Sequence of chain 1.A:
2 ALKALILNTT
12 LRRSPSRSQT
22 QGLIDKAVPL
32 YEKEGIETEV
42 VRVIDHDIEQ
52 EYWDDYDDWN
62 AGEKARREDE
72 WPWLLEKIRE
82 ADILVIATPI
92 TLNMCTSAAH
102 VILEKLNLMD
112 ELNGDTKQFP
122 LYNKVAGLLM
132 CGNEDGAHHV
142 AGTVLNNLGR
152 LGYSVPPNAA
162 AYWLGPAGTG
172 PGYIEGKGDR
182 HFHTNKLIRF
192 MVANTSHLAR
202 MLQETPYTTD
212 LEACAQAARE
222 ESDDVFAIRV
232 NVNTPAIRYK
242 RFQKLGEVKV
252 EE

Binding-site contacts:
Ligand atom N3 contacts residue ASN134 of chain 4.A at 3.2 Å (h-bond).
Ligand atom O8 contacts residue LEU93 of chain 4.A at 3.5 Å (h-bond).
Ligand atom N1 contacts residue TYR240 of chain 3.A at 3.5 Å.
Ligand atom C13 contacts residue TYR240 of chain 3.A at 3.4 Å (hydrophobic).
Ligand atom O8 contacts residue ASN94 of chain 4.A at 2.8 Å (h-bond).
Ligand atom C15 contacts residue TYR240 of chain 3.A at 3.2 Å (hydrophobic).
Ligand atom O5 contacts residue CYS132 of chain 4.A at 3.1 Å (h-bond).
Ligand atom O2 contacts residue THR11 of chain 4.A at 3.5 Å (h-bond).
Ligand atom O9 contacts residue GLU135 of chain 4.A at 2.6 Å (salt-bridge).
Ligand atom O4 contacts residue GLN20 of chain 4.A at 3.5 Å.
Ligand atom O2 contacts residue THR21 of chain 4.A at 3.0 Å (h-bond).
Ligand atom C15 contacts residue ILE91 of chain 4.A at 3.3 Å (hydrophobic).
Ligand atom N4 contacts residue ASP136 of chain 4.A at 2.7 Å (salt-bridge).
Ligand atom N2 contacts residue TYR240 of chain 3.A at 3.3 Å.
Ligand atom N2 contacts residue THR92 of chain 4.A at 3.5 Å.
Ligand atom O3 contacts residue THR11 of chain 4.A at 2.6 Å (h-bond).
Ligand atom P1 contacts residue GLN20 of chain 4.A at 3.5 Å.
Ligand atom O1 contacts residue GLN20 of chain 4.A at 2.7 Å (h-bond).
Ligand atom N1 contacts residue ILE91 of chain 4.A at 3.2 Å (h-bond).
Ligand atom N4 contacts residue ILE91 of chain 4.A at 3.5 Å.
Ligand atom O2 contacts residue GLN20 of chain 4.A at 3.3 Å (h-bond).
Ligand atom O3 contacts residue ARG13 of chain 4.A at 3.1 Å (salt-bridge).
Ligand atom O9 contacts residue GLY133 of chain 4.A at 3.4 Å.
Ligand atom C5 contacts residue ASN134 of chain 4.A at 3.5 Å.
Ligand atom O1 contacts residue ARG13 of chain 4.A at 3.1 Å (salt-bridge).
Ligand atom O9 contacts residue ASN134 of chain 4.A at 2.9 Å (h-bond).
Ligand atom C14 contacts residue ILE91 of chain 4.A at 3.2 Å (hydrophobic).
Ligand atom C11 contacts residue GLU105 of chain 1.A at 3.5 Å.
Ligand atom C6 contacts residue ILE91 of chain 4.A at 3.4 Å (hydrophobic).
Ligand atom C17 contacts residue ASN134 of chain 4.A at 3.5 Å.
Ligand atom N2 contacts residue LEU93 of chain 4.A at 3.1 Å (h-bond).
Ligand atom O1 contacts residue SER19 of chain 4.A at 3.4 Å.
Ligand atom O2 contacts residue SER19 of chain 4.A at 2.6 Å (h-bond).
Ligand atom C4 contacts residue ASN134 of chain 4.A at 3.5 Å.
Ligand atom C17 contacts residue ASP136 of chain 4.A at 3.2 Å.
Ligand atom N2 contacts residue ILE91 of chain 4.A at 3.5 Å (h-bond).
Ligand atom O7 contacts residue CYS132 of chain 4.A at 3.5 Å (h-bond).
Ligand atom O9 contacts residue ASP136 of chain 4.A at 2.7 Å (salt-bridge).
Ligand atom C6 contacts residue TYR240 of chain 3.A at 3.4 Å (hydrophobic).
Ligand atom O7 contacts residue ILE91 of chain 4.A at 2.5 Å (h-bond).

Sequence of chain 3.A:
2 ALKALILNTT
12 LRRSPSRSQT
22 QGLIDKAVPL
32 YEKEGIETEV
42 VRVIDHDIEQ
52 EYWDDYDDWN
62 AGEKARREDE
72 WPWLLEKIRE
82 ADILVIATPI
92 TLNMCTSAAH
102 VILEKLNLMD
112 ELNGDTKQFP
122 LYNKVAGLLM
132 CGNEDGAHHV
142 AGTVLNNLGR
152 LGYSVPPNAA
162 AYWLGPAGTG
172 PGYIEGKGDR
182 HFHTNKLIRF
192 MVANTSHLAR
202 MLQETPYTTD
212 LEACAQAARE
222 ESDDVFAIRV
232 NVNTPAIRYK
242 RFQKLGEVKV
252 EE

This protein binds this small molecule.
Small molecule (SMILES): Cc1cc2nc3c(=O)[nH]c(=O)[nH]c3[n+](C[C@@H](O)[C@@H](O)[C@@H](O)COP(=O)(O)O)c2cc1C=O

Sequence of chain 4.A:
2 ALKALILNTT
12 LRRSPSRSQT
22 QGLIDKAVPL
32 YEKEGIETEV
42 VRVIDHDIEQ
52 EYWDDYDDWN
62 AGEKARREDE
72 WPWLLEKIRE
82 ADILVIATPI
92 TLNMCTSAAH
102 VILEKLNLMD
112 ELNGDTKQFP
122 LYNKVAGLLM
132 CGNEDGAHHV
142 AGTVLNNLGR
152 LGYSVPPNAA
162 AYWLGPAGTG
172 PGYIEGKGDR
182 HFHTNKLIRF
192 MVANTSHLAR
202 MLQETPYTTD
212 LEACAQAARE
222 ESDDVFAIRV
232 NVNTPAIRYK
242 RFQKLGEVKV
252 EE